This small molecule binds to this protein.
Small molecule (SMILES): CO[C@@H]1[C@@H](O)[C@H](C)O[C@@H](O[C@H]2[C@@H](O[C@@H]3CO[C@@H](O[C@H]4[C@@H](O[C@H]5O[C@H](C)[C@@H](O)[C@H](O[C@H]6O[C@H](CO)[C@@H](O)[C@H](O)[C@@H]6O)[C@@H]5O)[C@H](O[C@H]5O[C@H](CO)[C@H](O)[C@H](O)[C@H]5O)[C@H](O[C@H]5[C@H](O[C@@H]6OC[C@@H](O)[C@H](O)[C@H]6O)[C@@H](CO)OC[C@@H]5O)O[C@H]4C)[C@H](O)[C@H]3O)O[C@@H](C)[C@H](O)[C@H]2O)[C@@H]1OC

Binding-site contacts:
Ligand atom O2 contacts residue ASP298 of chain 1.A at 2.7 Å (salt-bridge).
Ligand atom O2 contacts residue LEU139 of chain 1.A at 3.5 Å.
Ligand atom O6 contacts residue TYR299 of chain 1.A at 3.6 Å.
Ligand atom O2 contacts residue GLY82 of chain 1.A at 3.7 Å.
Ligand atom O3 contacts residue BGC1 of chain 3.C at 2.9 Å (h-bond).
Ligand atom C24 contacts residue BGC1 of chain 3.C at 3.3 Å.
Ligand atom C5 contacts residue ASP298 of chain 1.A at 3.7 Å.
Ligand atom C5 contacts residue GLY81 of chain 1.A at 3.9 Å.
Ligand atom C4 contacts residue ASP298 of chain 1.A at 3.5 Å.
Ligand atom C6 contacts residue LEU139 of chain 1.A at 3.6 Å (hydrophobic).
Ligand atom O3 contacts residue SER285 of chain 1.A at 3.6 Å.
Ligand atom O2 contacts residue ASN301 of chain 1.A at 2.8 Å (h-bond).
Ligand atom C2 contacts residue ASP298 of chain 1.A at 3.4 Å.
Ligand atom O3 contacts residue ALA287 of chain 1.A at 3.6 Å.
Ligand atom C6 contacts residue GLY81 of chain 1.A at 3.6 Å.
Ligand atom O3 contacts residue GLY286 of chain 1.A at 2.5 Å (h-bond).
Ligand atom O3 contacts residue ASN80 of chain 1.A at 3.6 Å.
Ligand atom C3 contacts residue GLY286 of chain 1.A at 3.7 Å.
Ligand atom O4 contacts residue SER285 of chain 1.A at 3.2 Å (h-bond).
Ligand atom O3 contacts residue CYS284 of chain 1.A at 3.6 Å.
Ligand atom C24 contacts residue XYP9 of chain 3.C at 3.7 Å.
Ligand atom C1 contacts residue ASN301 of chain 1.A at 1.5 Å.
Ligand atom C1 contacts residue ASP298 of chain 1.A at 3.6 Å.
Ligand atom C6 contacts residue THR83 of chain 1.A at 3.9 Å.
Ligand atom O6 contacts residue ASP298 of chain 1.A at 3.3 Å (salt-bridge).
Ligand atom O2 contacts residue ASN80 of chain 1.A at 3.6 Å.
Ligand atom C6 contacts residue ASN137 of chain 1.A at 3.6 Å.
Ligand atom O5 contacts residue GLY81 of chain 1.A at 3.5 Å.
Ligand atom O6 contacts residue GLY82 of chain 1.A at 2.6 Å (h-bond).
Ligand atom C3 contacts residue ASN301 of chain 1.A at 3.8 Å.
Ligand atom C1 contacts residue GLY81 of chain 1.A at 3.7 Å.
Ligand atom O2 contacts residue GLY81 of chain 1.A at 2.9 Å (h-bond).
Ligand atom C6 contacts residue GLY82 of chain 1.A at 3.5 Å.
Ligand atom O4 contacts residue GLY286 of chain 1.A at 3.3 Å (h-bond).
Ligand atom O5 contacts residue ASN301 of chain 1.A at 2.3 Å (h-bond).
Ligand atom O3 contacts residue LEU139 of chain 1.A at 3.6 Å.
Ligand atom C27 contacts residue BGC1 of chain 3.C at 3.3 Å.
Ligand atom C2 contacts residue ASN301 of chain 1.A at 2.4 Å.
Ligand atom C2 contacts residue GLY81 of chain 1.A at 3.9 Å.
Ligand atom C5 contacts residue ASN301 of chain 1.A at 3.6 Å.

Sequence of chain 1.A:
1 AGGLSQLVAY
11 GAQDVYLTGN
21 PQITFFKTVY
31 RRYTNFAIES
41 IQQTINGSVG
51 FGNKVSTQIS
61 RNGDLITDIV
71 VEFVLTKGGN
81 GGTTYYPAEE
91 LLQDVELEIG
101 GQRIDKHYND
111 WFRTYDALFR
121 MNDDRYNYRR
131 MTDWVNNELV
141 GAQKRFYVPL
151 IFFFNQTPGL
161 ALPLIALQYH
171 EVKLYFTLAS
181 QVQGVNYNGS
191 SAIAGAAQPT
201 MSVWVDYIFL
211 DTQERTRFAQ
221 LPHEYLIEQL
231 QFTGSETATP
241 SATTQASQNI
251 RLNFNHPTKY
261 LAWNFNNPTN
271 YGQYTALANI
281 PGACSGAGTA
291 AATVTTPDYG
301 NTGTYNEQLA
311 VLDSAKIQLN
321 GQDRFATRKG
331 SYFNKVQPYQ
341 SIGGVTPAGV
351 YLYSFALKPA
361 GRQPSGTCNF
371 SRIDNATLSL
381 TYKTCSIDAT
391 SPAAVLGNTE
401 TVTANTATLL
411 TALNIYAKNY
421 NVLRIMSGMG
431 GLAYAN

Sequence of chain 3.A:
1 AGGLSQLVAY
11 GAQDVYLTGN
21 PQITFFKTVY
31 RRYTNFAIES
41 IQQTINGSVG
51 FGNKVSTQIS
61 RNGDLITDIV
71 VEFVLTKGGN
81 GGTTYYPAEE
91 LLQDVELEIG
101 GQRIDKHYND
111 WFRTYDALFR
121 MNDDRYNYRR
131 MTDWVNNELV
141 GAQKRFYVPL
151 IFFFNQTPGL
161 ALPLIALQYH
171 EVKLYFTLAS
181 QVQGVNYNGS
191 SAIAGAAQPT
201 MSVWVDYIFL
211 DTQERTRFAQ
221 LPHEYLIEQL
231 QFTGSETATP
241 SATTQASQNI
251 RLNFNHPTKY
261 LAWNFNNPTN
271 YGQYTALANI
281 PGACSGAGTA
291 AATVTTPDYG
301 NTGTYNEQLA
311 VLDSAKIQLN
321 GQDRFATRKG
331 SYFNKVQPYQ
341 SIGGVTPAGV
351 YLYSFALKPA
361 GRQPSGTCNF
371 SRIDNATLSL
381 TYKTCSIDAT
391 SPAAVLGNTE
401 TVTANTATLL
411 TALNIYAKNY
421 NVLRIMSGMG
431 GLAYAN